Sequence of chain 1.A:
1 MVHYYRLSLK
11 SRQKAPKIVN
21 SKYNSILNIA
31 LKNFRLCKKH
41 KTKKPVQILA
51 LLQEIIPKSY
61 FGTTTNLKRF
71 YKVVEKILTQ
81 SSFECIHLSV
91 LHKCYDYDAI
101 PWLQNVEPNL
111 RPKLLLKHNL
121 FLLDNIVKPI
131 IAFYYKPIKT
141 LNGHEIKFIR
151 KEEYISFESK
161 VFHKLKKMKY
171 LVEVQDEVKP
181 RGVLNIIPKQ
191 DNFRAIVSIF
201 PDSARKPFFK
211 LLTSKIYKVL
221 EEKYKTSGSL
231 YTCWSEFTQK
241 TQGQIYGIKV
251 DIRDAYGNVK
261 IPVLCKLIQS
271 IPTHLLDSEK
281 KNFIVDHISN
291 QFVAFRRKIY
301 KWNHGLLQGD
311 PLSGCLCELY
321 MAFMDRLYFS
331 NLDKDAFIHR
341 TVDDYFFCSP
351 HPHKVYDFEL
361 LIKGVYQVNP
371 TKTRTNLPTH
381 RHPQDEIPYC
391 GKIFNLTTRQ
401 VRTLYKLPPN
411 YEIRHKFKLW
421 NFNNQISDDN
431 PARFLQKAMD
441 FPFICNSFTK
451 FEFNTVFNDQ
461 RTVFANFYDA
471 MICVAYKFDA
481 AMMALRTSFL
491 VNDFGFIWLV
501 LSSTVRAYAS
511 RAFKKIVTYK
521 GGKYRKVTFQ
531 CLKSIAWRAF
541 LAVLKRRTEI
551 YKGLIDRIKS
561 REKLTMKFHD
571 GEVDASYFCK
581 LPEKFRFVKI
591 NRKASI

This protein binds this small molecule.
Small molecule (SMILES): Nc1nc2c(ncn2[C@H]2C[C@H](O)[C@@H](CO[P](=O)(O)O[P](=O)(O)OP(=O)(O)O)O2)c(=O)[nH]1

Binding-site contacts:
Ligand atom O3G contacts residue ARG253 of chain 1.A at 3.5 Å.
Ligand atom O2A contacts residue CA1 of chain 1.V at 2.4 Å.
Ligand atom C4 contacts residue DG7 of chain 1.C at 3.5 Å.
Ligand atom C8 contacts residue ARG194 of chain 1.A at 3.5 Å.
Ligand atom O2A contacts residue ASP343 of chain 1.A at 3.3 Å (salt-bridge).
Ligand atom O3' contacts residue TYR256 of chain 1.A at 3.0 Å (h-bond).
Ligand atom PA contacts residue CA1 of chain 1.V at 3.5 Å.
Ligand atom O2A contacts residue LYS372 of chain 1.A at 3.1 Å (salt-bridge).
Ligand atom N7 contacts residue DG7 of chain 1.C at 3.5 Å.
Ligand atom C2' contacts residue GLN308 of chain 1.A at 3.4 Å.
Ligand atom O3G contacts residue ASN369 of chain 1.A at 3.6 Å (h-bond).
Ligand atom O2G contacts residue ASP251 of chain 1.A at 3.0 Å (salt-bridge).
Ligand atom O1A contacts residue ARG194 of chain 1.A at 2.9 Å (salt-bridge).
Ligand atom O2A contacts residue ASP251 of chain 1.A at 3.4 Å (salt-bridge).
Ligand atom PB contacts residue ASP254 of chain 1.A at 3.6 Å.
Ligand atom O5' contacts residue DG7 of chain 1.C at 3.2 Å.
Ligand atom O2B contacts residue ILE252 of chain 1.A at 3.4 Å (h-bond).
Ligand atom O2G contacts residue ASN369 of chain 1.A at 3.4 Å (h-bond).
Ligand atom O2A contacts residue DG7 of chain 1.C at 3.3 Å (h-bond).
Ligand atom O2G contacts residue CA1 of chain 1.V at 2.4 Å.
Ligand atom C8 contacts residue DG7 of chain 1.C at 3.5 Å.
Ligand atom O3B contacts residue ASP254 of chain 1.A at 3.3 Å (salt-bridge).
Ligand atom N7 contacts residue ARG194 of chain 1.A at 3.5 Å (salt-bridge).
Ligand atom C5' contacts residue DG7 of chain 1.C at 3.5 Å.
Ligand atom C5 contacts residue DG7 of chain 1.C at 3.4 Å.
Ligand atom O1B contacts residue ASP254 of chain 1.A at 3.5 Å.
Ligand atom O2B contacts residue ASP343 of chain 1.A at 3.4 Å (salt-bridge).
Ligand atom O3A contacts residue ARG194 of chain 1.A at 3.1 Å (salt-bridge).
Ligand atom PB contacts residue CA1 of chain 1.V at 3.5 Å.
Ligand atom O1G contacts residue LYS189 of chain 1.A at 2.9 Å (salt-bridge).
Ligand atom N9 contacts residue DG7 of chain 1.C at 3.4 Å.
Ligand atom N2 contacts residue GLY309 of chain 1.A at 3.1 Å (h-bond).
Ligand atom O2B contacts residue ALA255 of chain 1.A at 3.0 Å (h-bond).
Ligand atom O3' contacts residue ALA255 of chain 1.A at 3.5 Å (h-bond).
Ligand atom O2G contacts residue LYS372 of chain 1.A at 3.0 Å (salt-bridge).
Ligand atom C2' contacts residue TYR256 of chain 1.A at 3.5 Å (hydrophobic).
Ligand atom O2B contacts residue ASP254 of chain 1.A at 3.3 Å (salt-bridge).
Ligand atom O3G contacts residue ASP254 of chain 1.A at 3.1 Å (salt-bridge).
Ligand atom C5' contacts residue ASP343 of chain 1.A at 3.2 Å.
Ligand atom O2B contacts residue CA1 of chain 1.V at 2.4 Å.